This protein binds this small molecule.
Small molecule (SMILES): CCCCCC(O)O

Sequence of chain 1.Y:
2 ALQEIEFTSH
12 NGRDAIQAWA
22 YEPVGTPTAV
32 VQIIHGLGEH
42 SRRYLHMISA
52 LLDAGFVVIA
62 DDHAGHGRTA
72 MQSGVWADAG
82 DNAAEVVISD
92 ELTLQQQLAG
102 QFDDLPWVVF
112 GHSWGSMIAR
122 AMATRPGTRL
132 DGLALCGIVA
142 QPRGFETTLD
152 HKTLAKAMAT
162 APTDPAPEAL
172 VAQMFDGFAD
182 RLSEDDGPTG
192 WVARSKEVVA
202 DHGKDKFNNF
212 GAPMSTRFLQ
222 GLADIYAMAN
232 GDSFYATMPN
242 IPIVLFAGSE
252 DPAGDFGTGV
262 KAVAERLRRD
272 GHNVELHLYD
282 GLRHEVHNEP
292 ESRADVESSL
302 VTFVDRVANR

Binding-site contacts:
Ligand atom O3 contacts residue SER114 of chain 1.Y at 2.5 Å (h-bond).
Ligand atom O4 contacts residue LEU38 of chain 1.Y at 4.1 Å.
Ligand atom C6 contacts residue SER114 of chain 1.Y at 4.4 Å.
Ligand atom C4 contacts residue TRP115 of chain 1.Y at 4.2 Å (hydrophobic).
Ligand atom C8 contacts residue LEU38 of chain 1.Y at 4.0 Å (hydrophobic).
Ligand atom C7 contacts residue LEU38 of chain 1.Y at 3.2 Å (hydrophobic).
Ligand atom C9 contacts residue TRP192 of chain 1.Y at 3.8 Å (hydrophobic).
Ligand atom O4 contacts residue TRP115 of chain 1.Y at 4.4 Å.
Ligand atom C8 contacts residue TRP192 of chain 1.Y at 3.8 Å (hydrophobic).
Ligand atom C6 contacts residue PHE176 of chain 1.Y at 4.2 Å (hydrophobic).
Ligand atom C6 contacts residue PHE179 of chain 1.Y at 4.4 Å (hydrophobic).
Ligand atom C9 contacts residue LEU38 of chain 1.Y at 3.4 Å (hydrophobic).
Ligand atom O3 contacts residue GLY37 of chain 1.Y at 4.2 Å.
Ligand atom C7 contacts residue PHE176 of chain 1.Y at 3.9 Å (hydrophobic).
Ligand atom C5 contacts residue TRP192 of chain 1.Y at 3.8 Å (hydrophobic).
Ligand atom C7 contacts residue TRP192 of chain 1.Y at 4.2 Å (hydrophobic).
Ligand atom O3 contacts residue TRP115 of chain 1.Y at 3.8 Å.
Ligand atom C4 contacts residue LEU38 of chain 1.Y at 4.0 Å (hydrophobic).
Ligand atom O3 contacts residue LEU38 of chain 1.Y at 2.7 Å.
Ligand atom C6 contacts residue LEU38 of chain 1.Y at 4.3 Å (hydrophobic).
Ligand atom C6 contacts residue TRP192 of chain 1.Y at 3.4 Å (hydrophobic).
Ligand atom C4 contacts residue SER114 of chain 1.Y at 1.8 Å.
Ligand atom C5 contacts residue LEU38 of chain 1.Y at 4.2 Å (hydrophobic).
Ligand atom C5 contacts residue HIS285 of chain 1.Y at 3.8 Å.
Ligand atom O4 contacts residue SER114 of chain 1.Y at 2.4 Å (h-bond).
Ligand atom C4 contacts residue HIS285 of chain 1.Y at 3.6 Å.
Ligand atom C5 contacts residue SER114 of chain 1.Y at 3.3 Å.